This protein binds this small molecule.
Small molecule (SMILES): CC(=O)N[C@@H]1[C@@H](O)[C@H](O)[C@@H](CO)O[C@H]1O

Sequence of chain 1.A:
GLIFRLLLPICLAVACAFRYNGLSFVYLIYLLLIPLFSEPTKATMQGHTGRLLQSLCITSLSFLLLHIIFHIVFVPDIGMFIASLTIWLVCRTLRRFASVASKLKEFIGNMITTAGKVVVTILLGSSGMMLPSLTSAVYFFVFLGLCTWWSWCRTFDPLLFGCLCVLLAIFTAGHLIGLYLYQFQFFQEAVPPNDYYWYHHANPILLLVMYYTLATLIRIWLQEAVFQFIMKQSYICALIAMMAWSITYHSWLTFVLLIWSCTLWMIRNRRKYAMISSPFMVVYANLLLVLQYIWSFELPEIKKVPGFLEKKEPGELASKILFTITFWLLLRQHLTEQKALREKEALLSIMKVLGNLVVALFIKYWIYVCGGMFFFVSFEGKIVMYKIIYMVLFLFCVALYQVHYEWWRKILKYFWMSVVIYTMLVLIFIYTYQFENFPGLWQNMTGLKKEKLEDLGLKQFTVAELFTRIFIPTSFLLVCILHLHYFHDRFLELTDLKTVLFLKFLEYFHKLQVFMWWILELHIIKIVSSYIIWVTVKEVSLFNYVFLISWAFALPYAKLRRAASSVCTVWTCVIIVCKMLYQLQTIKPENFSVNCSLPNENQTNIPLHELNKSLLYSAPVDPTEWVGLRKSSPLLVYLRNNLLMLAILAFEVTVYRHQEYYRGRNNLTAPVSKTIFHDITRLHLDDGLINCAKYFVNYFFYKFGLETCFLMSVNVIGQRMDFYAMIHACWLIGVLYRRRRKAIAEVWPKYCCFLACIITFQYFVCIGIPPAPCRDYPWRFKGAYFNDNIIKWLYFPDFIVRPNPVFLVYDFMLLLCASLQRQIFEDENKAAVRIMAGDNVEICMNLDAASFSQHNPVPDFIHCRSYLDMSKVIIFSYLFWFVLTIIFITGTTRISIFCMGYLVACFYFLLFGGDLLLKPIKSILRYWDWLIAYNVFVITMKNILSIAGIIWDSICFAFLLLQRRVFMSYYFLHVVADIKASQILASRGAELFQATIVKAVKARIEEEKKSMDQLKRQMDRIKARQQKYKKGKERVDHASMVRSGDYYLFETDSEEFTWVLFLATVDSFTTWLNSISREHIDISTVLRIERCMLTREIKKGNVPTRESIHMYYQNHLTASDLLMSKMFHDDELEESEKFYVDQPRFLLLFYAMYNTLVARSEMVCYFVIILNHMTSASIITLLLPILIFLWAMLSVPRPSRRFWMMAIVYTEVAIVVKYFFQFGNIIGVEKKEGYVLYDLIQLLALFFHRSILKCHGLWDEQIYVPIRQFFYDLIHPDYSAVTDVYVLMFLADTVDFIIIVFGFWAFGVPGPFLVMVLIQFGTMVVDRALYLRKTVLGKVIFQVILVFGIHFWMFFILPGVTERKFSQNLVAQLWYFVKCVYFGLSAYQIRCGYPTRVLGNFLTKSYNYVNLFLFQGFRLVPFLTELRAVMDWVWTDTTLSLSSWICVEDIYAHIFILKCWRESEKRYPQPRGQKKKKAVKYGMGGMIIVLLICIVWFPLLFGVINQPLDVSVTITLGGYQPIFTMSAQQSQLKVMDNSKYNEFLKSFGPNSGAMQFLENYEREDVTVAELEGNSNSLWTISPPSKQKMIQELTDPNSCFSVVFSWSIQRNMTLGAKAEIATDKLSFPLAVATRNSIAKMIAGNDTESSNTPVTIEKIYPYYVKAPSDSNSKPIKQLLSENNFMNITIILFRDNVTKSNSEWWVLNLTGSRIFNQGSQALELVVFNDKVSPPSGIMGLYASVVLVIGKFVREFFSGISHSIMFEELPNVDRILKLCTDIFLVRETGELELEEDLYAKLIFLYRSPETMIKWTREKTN

Binding-site contacts:
Ligand atom C8 contacts residue ASN1037 of chain 1.A at 4.0 Å.
Ligand atom C7 contacts residue ASN1037 of chain 1.A at 3.0 Å.
Ligand atom C1 contacts residue ASN1037 of chain 1.A at 1.4 Å.
Ligand atom C5 contacts residue ASN1037 of chain 1.A at 3.8 Å.
Ligand atom C3 contacts residue ASN1037 of chain 1.A at 3.8 Å.
Ligand atom C2 contacts residue ASN1037 of chain 1.A at 2.4 Å.
Ligand atom N2 contacts residue ASN1037 of chain 1.A at 2.8 Å (h-bond).
Ligand atom O5 contacts residue ASN1037 of chain 1.A at 2.4 Å (h-bond).
Ligand atom C4 contacts residue ASN1037 of chain 1.A at 4.3 Å.
Ligand atom C8 contacts residue GLU1036 of chain 1.A at 3.7 Å.
Ligand atom O7 contacts residue ASN1037 of chain 1.A at 2.4 Å (h-bond).